A small-molecule ligand and the protein it binds are described below.
Small molecule (SMILES): CC(=O)N[C@@H]1[C@@H](O)[C@H](O)[C@@H](CO)O[C@H]1O

Sequence of chain 1.D:
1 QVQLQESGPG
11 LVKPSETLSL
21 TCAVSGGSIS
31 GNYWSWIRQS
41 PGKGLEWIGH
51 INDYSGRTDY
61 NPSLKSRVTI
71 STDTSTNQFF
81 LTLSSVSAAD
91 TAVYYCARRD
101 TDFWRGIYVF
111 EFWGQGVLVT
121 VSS

Sequence of chain 1.A:
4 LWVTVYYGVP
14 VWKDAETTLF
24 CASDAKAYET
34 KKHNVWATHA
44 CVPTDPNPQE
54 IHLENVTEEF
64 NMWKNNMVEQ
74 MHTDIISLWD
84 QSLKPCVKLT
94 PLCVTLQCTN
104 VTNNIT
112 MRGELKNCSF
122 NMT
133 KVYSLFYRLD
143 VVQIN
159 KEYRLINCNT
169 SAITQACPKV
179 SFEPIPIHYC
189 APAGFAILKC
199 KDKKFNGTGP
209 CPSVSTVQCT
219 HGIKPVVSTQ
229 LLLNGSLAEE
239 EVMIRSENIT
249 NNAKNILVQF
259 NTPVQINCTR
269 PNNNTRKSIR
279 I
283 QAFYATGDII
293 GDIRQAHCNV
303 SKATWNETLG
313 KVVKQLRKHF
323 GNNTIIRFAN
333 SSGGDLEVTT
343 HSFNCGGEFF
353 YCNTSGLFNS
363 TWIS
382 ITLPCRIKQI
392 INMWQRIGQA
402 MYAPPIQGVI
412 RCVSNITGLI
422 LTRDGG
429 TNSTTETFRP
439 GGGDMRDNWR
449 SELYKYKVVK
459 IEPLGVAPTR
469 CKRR

Binding-site contacts:
Ligand atom C3 contacts residue ASN167 of chain 1.A at 3.8 Å.
Ligand atom C1 contacts residue THR168 of chain 1.A at 3.6 Å.
Ligand atom C8 contacts residue ARG162 of chain 1.A at 3.7 Å.
Ligand atom O6 contacts residue SER63 of chain 1.D at 3.8 Å.
Ligand atom N2 contacts residue ASN167 of chain 1.A at 2.9 Å (h-bond).
Ligand atom O5 contacts residue ASN167 of chain 1.A at 2.4 Å (h-bond).
Ligand atom C1 contacts residue ASN167 of chain 1.A at 1.4 Å.
Ligand atom O7 contacts residue ASN167 of chain 1.A at 3.1 Å (h-bond).
Ligand atom O5 contacts residue THR168 of chain 1.A at 3.1 Å.
Ligand atom C8 contacts residue ASN167 of chain 1.A at 3.6 Å.
Ligand atom C7 contacts residue ASN167 of chain 1.A at 3.0 Å.
Ligand atom O6 contacts residue THR168 of chain 1.A at 3.3 Å.
Ligand atom C5 contacts residue ASN167 of chain 1.A at 3.7 Å.
Ligand atom C2 contacts residue ASN167 of chain 1.A at 2.5 Å.
Ligand atom C5 contacts residue THR168 of chain 1.A at 3.9 Å.
Ligand atom C6 contacts residue THR168 of chain 1.A at 4.1 Å.
Ligand atom C4 contacts residue ASN167 of chain 1.A at 4.2 Å.